Sequence of chain 50.V:
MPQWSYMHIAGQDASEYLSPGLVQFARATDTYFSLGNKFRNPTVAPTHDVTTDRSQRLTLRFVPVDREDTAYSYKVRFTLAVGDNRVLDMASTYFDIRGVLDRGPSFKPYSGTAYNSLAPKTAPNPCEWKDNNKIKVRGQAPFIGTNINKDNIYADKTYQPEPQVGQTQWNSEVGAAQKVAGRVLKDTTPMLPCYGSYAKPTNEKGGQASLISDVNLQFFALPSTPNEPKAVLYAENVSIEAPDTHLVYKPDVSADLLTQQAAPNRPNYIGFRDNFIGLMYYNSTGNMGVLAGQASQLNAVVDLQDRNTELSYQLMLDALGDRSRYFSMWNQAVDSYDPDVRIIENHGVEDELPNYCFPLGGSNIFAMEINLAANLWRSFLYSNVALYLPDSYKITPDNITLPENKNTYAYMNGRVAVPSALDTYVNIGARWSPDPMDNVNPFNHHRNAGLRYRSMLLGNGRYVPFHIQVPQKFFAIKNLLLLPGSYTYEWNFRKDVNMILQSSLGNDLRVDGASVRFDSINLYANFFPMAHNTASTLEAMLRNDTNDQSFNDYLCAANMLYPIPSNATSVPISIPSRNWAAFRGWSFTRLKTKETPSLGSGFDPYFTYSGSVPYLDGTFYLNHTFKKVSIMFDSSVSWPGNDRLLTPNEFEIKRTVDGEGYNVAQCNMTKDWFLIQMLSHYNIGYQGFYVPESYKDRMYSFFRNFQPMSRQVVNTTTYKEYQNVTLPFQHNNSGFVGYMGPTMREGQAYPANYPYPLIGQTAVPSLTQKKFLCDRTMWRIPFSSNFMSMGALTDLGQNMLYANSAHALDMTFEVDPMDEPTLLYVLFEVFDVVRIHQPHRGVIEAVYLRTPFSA

A small-molecule ligand and the protein it binds are described below.
Small molecule (SMILES): NC(N)=NCCC[C@H](NC(=O)[C@@H]1CCCN1)C(=O)N[C@H](C=O)Cc1cnc[nH]1

Binding-site contacts:
Ligand atom CA contacts residue ARG649 of chain 50.T at 3.9 Å.
Ligand atom CB contacts residue TYR619 of chain 50.T at 3.1 Å (hydrophobic).
Ligand atom CD2 contacts residue ARG845 of chain 50.T at 3.8 Å.
Ligand atom CD contacts residue ARG46 of chain 50.V at 3.9 Å.
Ligand atom CG contacts residue ASN617 of chain 50.T at 3.6 Å.
Ligand atom CB contacts residue ARG649 of chain 50.T at 3.8 Å.
Ligand atom C contacts residue ARG649 of chain 50.T at 3.8 Å.
Ligand atom CB contacts residue GLU894 of chain 50.T at 4.2 Å.
Ligand atom CA contacts residue TYR619 of chain 50.T at 3.6 Å (hydrophobic).
Ligand atom C contacts residue ASN617 of chain 50.T at 4.2 Å.
Ligand atom CD contacts residue CYS621 of chain 50.T at 4.2 Å (hydrophobic).
Ligand atom O contacts residue ARG845 of chain 50.T at 4.2 Å.
Ligand atom CG contacts residue PHE896 of chain 50.T at 3.4 Å (hydrophobic).
Ligand atom N contacts residue CYS621 of chain 50.T at 3.2 Å (h-bond).
Ligand atom N contacts residue TYR619 of chain 50.T at 3.7 Å.
Ligand atom CE1 contacts residue GLU894 of chain 50.T at 4.3 Å.
Ligand atom N contacts residue ASP618 of chain 50.T at 3.5 Å (salt-bridge).
Ligand atom CE1 contacts residue LEU348 of chain 50.T at 4.0 Å (hydrophobic).
Ligand atom CG contacts residue GLU894 of chain 50.T at 3.8 Å.
Ligand atom N contacts residue ARG649 of chain 50.T at 3.8 Å.
Ligand atom CA contacts residue ASN617 of chain 50.T at 4.2 Å.
Ligand atom N contacts residue ASN617 of chain 50.T at 2.8 Å (h-bond).
Ligand atom CA contacts residue CYS621 of chain 50.T at 3.1 Å (hydrophobic).
Ligand atom CA contacts residue TYR619 of chain 50.T at 3.8 Å (hydrophobic).
Ligand atom CB contacts residue ARG649 of chain 50.T at 3.6 Å.
Ligand atom ND1 contacts residue LEU348 of chain 50.T at 4.2 Å.
Ligand atom C contacts residue ARG649 of chain 50.T at 4.2 Å.
Ligand atom CG contacts residue ARG46 of chain 50.V at 3.7 Å.
Ligand atom O contacts residue ARG649 of chain 50.T at 3.2 Å (salt-bridge).
Ligand atom CD contacts residue ASN617 of chain 50.T at 2.8 Å.
Ligand atom ND1 contacts residue GLU894 of chain 50.T at 3.9 Å.
Ligand atom N contacts residue TYR619 of chain 50.T at 3.4 Å.
Ligand atom C contacts residue TYR619 of chain 50.T at 3.4 Å (hydrophobic).
Ligand atom O contacts residue TYR619 of chain 50.T at 3.9 Å.
Ligand atom CB contacts residue CYS621 of chain 50.T at 3.7 Å (hydrophobic).
Ligand atom CB contacts residue PHE896 of chain 50.T at 3.9 Å (hydrophobic).
Ligand atom CB contacts residue TYR619 of chain 50.T at 4.0 Å (hydrophobic).
Ligand atom CE1 contacts residue MET843 of chain 50.T at 4.1 Å (hydrophobic).
Ligand atom CA contacts residue ARG649 of chain 50.T at 4.0 Å.
Ligand atom CD2 contacts residue GLU894 of chain 50.T at 4.2 Å.

Sequence of chain 50.T:
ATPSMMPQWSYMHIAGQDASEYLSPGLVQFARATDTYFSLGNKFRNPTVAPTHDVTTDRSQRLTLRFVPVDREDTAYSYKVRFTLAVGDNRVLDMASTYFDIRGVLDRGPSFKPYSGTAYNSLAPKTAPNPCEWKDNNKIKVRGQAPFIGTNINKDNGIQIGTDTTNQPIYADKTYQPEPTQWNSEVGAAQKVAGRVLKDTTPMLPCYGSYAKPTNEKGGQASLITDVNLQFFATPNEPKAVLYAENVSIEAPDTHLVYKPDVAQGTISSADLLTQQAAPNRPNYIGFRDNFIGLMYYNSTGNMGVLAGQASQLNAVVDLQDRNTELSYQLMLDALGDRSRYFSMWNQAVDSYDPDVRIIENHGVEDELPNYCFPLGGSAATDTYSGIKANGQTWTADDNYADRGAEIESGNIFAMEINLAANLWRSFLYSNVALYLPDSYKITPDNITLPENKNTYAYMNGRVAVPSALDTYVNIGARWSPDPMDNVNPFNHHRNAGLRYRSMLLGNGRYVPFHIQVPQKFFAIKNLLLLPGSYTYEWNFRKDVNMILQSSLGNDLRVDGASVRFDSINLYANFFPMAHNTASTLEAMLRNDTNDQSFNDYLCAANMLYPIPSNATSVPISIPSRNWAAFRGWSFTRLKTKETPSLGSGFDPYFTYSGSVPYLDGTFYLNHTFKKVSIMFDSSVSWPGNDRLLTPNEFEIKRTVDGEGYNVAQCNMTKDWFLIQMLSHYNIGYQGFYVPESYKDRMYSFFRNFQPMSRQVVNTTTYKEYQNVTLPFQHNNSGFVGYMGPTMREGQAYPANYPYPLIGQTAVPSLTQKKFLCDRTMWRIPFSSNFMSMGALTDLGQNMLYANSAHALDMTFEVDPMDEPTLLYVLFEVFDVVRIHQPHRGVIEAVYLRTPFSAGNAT